Sequence of chain 2.A:
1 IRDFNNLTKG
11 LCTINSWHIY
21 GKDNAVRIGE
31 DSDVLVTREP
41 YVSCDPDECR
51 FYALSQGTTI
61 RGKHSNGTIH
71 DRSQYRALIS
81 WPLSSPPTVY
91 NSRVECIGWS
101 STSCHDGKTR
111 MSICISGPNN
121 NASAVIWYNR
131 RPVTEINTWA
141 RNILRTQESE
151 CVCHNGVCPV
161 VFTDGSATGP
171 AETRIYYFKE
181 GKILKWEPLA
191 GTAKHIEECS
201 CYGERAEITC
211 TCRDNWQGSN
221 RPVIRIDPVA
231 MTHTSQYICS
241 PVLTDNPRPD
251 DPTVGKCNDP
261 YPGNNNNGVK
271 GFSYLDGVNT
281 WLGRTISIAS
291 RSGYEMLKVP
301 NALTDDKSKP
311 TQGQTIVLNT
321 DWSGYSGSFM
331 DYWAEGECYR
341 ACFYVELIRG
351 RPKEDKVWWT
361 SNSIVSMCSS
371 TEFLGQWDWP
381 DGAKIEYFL

This protein binds this small molecule.
Small molecule (SMILES): CC(=O)N[C@@H]1[C@@H](O)[C@H](O)[C@@H](CO)O[C@H]1O

Binding-site contacts:
Ligand atom C1 contacts residue ASN155 of chain 2.A at 3.8 Å.
Ligand atom C7 contacts residue PHE4 of chain 2.A at 4.3 Å (hydrophobic).
Ligand atom C2 contacts residue ASN155 of chain 2.A at 4.5 Å.
Ligand atom O6 contacts residue ASN6 of chain 2.A at 4.4 Å.
Ligand atom C1 contacts residue ASN6 of chain 2.A at 1.4 Å.
Ligand atom C8 contacts residue ASP3 of chain 2.A at 3.2 Å.
Ligand atom C7 contacts residue ASN6 of chain 2.A at 3.0 Å.
Ligand atom O5 contacts residue ASN155 of chain 2.A at 4.3 Å.
Ligand atom N2 contacts residue ASN155 of chain 2.A at 4.4 Å.
Ligand atom O6 contacts residue HIS154 of chain 2.A at 4.1 Å.
Ligand atom C3 contacts residue ASN6 of chain 2.A at 3.7 Å.
Ligand atom C5 contacts residue ASN155 of chain 2.A at 4.2 Å.
Ligand atom O5 contacts residue ASN6 of chain 2.A at 2.2 Å (h-bond).
Ligand atom O5 contacts residue HIS154 of chain 2.A at 4.4 Å.
Ligand atom C8 contacts residue PHE4 of chain 2.A at 3.5 Å (hydrophobic).
Ligand atom C5 contacts residue ASN6 of chain 2.A at 3.6 Å.
Ligand atom N2 contacts residue ASN6 of chain 2.A at 3.0 Å (h-bond).
Ligand atom C2 contacts residue ASN6 of chain 2.A at 2.4 Å.
Ligand atom C8 contacts residue ASN6 of chain 2.A at 4.3 Å.
Ligand atom C3 contacts residue ASN155 of chain 2.A at 4.4 Å.
Ligand atom O7 contacts residue ASN6 of chain 2.A at 2.6 Å (h-bond).
Ligand atom C4 contacts residue ASN6 of chain 2.A at 4.0 Å.